Binding-site contacts:
Ligand atom N2 contacts residue THR553 of chain 1.A at 2.9 Å (h-bond).
Ligand atom C2 contacts residue ARG530 of chain 1.A at 3.7 Å.
Ligand atom N3 contacts residue PRO529 of chain 1.A at 3.2 Å (h-bond).
Ligand atom C1 contacts residue VAL551 of chain 1.A at 3.4 Å (hydrophobic).
Ligand atom O1 contacts residue CYS600 of chain 1.A at 3.9 Å.
Ligand atom C1 contacts residue CYS600 of chain 1.A at 3.1 Å (hydrophobic).
Ligand atom C2 contacts residue PRO552 of chain 1.A at 3.7 Å (hydrophobic).
Ligand atom C3 contacts residue ARG530 of chain 1.A at 3.4 Å.
Ligand atom O1 contacts residue CYS81 of chain 1.A at 3.4 Å (h-bond).
Ligand atom O1 contacts residue LEU533 of chain 1.A at 3.3 Å.
Ligand atom C2 contacts residue THR553 of chain 1.A at 3.8 Å.
Ligand atom O1 contacts residue PRO552 of chain 1.A at 3.4 Å.
Ligand atom N3 contacts residue ALA528 of chain 1.A at 3.4 Å.
Ligand atom N2 contacts residue PRO552 of chain 1.A at 3.5 Å.
Ligand atom NI contacts residue CYS78 of chain 1.A at 2.5 Å.
Ligand atom O1 contacts residue ALA528 of chain 1.A at 3.9 Å.
Ligand atom O4 contacts residue ARG530 of chain 1.A at 3.1 Å (salt-bridge).
Ligand atom N2 contacts residue VAL551 of chain 1.A at 3.6 Å.
Ligand atom NI contacts residue CYS600 of chain 1.A at 2.6 Å.
Ligand atom C2 contacts residue VAL551 of chain 1.A at 3.5 Å (hydrophobic).
Ligand atom C1 contacts residue PRO552 of chain 1.A at 3.7 Å (hydrophobic).
Ligand atom C3 contacts residue CYS78 of chain 1.A at 3.2 Å (hydrophobic).
Ligand atom N3 contacts residue ARG530 of chain 1.A at 2.9 Å (salt-bridge).
Ligand atom O4 contacts residue CSO597 of chain 1.A at 2.8 Å.
Ligand atom N3 contacts residue CYS78 of chain 1.A at 3.6 Å.
Ligand atom C2 contacts residue CYS600 of chain 1.A at 3.1 Å (hydrophobic).
Ligand atom O1 contacts residue HIS82 of chain 1.A at 3.2 Å (h-bond).
Ligand atom C1 contacts residue HIS82 of chain 1.A at 3.3 Å.
Ligand atom O4 contacts residue CYS78 of chain 1.A at 2.9 Å (h-bond).
Ligand atom O4 contacts residue CYS600 of chain 1.A at 3.1 Å (h-bond).
Ligand atom C1 contacts residue CYS81 of chain 1.A at 3.5 Å (hydrophobic).
Ligand atom C1 contacts residue CYS78 of chain 1.A at 3.2 Å (hydrophobic).
Ligand atom N2 contacts residue CYS600 of chain 1.A at 3.4 Å.
Ligand atom N2 contacts residue ARG530 of chain 1.A at 3.8 Å.
Ligand atom NI contacts residue CSO597 of chain 1.A at 2.3 Å.
Ligand atom C3 contacts residue ALA528 of chain 1.A at 3.8 Å (hydrophobic).
Ligand atom O1 contacts residue VAL551 of chain 1.A at 3.3 Å.
Ligand atom FE contacts residue CYS78 of chain 1.A at 2.4 Å.
Ligand atom NI contacts residue CYS75 of chain 1.A at 2.2 Å.
Ligand atom FE contacts residue CYS600 of chain 1.A at 2.4 Å.

Sequence of chain 1.A:
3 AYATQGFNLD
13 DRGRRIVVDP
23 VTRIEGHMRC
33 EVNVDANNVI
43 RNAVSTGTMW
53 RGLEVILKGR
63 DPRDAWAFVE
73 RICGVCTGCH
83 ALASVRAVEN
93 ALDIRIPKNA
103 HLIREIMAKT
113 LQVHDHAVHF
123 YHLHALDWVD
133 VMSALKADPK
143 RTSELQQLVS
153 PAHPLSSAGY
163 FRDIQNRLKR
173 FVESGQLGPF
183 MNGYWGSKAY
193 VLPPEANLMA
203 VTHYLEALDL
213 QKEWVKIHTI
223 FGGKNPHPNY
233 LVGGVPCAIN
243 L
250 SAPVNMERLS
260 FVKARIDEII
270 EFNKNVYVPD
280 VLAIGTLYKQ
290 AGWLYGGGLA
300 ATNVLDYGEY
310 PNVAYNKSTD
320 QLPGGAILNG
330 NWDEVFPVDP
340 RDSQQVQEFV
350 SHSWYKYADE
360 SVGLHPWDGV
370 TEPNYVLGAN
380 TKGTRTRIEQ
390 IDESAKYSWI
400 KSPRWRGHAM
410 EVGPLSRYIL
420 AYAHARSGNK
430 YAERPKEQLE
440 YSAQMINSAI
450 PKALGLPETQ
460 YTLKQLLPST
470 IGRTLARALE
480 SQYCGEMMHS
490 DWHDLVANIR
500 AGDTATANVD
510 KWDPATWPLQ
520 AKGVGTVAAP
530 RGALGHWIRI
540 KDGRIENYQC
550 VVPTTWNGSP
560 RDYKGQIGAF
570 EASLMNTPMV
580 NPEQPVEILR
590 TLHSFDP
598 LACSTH

The protein below binds the small molecule below.
Small molecule (SMILES): N#C[Fe](C#N)(C#[O+])O[Ni]